Sequence of chain 1.D:
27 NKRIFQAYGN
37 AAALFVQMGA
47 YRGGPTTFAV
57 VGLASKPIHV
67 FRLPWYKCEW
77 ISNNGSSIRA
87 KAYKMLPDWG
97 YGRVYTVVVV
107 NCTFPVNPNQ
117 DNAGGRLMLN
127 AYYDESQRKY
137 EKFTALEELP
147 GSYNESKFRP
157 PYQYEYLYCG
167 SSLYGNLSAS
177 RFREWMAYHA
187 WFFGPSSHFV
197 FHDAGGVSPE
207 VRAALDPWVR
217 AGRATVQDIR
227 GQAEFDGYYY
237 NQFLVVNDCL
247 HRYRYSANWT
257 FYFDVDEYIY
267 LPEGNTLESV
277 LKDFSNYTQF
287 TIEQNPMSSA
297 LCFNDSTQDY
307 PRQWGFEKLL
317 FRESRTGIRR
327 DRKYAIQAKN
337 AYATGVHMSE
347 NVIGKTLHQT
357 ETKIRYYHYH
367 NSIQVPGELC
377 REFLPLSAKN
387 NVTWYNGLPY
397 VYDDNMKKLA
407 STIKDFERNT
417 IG

The protein below binds the small molecule below.
Small molecule (SMILES): CC(=O)N[C@@H]1[C@@H](O)[C@H](O)[C@@H](CO)O[C@H]1O

Binding-site contacts:
Ligand atom C3 contacts residue ASN80 of chain 1.D at 3.8 Å.
Ligand atom O5 contacts residue SER82 of chain 1.D at 3.7 Å.
Ligand atom N2 contacts residue ASN80 of chain 1.D at 2.8 Å (h-bond).
Ligand atom C2 contacts residue ASN80 of chain 1.D at 2.4 Å.
Ligand atom C6 contacts residue ASP117 of chain 1.D at 3.9 Å.
Ligand atom C5 contacts residue SER82 of chain 1.D at 3.7 Å.
Ligand atom C7 contacts residue ASN80 of chain 1.D at 3.2 Å.
Ligand atom C4 contacts residue ASP117 of chain 1.D at 4.0 Å.
Ligand atom O5 contacts residue ASP117 of chain 1.D at 2.7 Å (salt-bridge).
Ligand atom O6 contacts residue ASN113 of chain 1.D at 4.3 Å.
Ligand atom O7 contacts residue ASP117 of chain 1.D at 4.2 Å.
Ligand atom C8 contacts residue ASN80 of chain 1.D at 4.2 Å.
Ligand atom C5 contacts residue ASN80 of chain 1.D at 3.7 Å.
Ligand atom C3 contacts residue SER82 of chain 1.D at 4.0 Å.
Ligand atom N2 contacts residue SER82 of chain 1.D at 4.2 Å.
Ligand atom C3 contacts residue ASP117 of chain 1.D at 4.5 Å.
Ligand atom C6 contacts residue PRO114 of chain 1.D at 3.2 Å (hydrophobic).
Ligand atom O6 contacts residue ASP117 of chain 1.D at 3.5 Å (salt-bridge).
Ligand atom C1 contacts residue SER78 of chain 1.D at 3.8 Å.
Ligand atom O5 contacts residue SER78 of chain 1.D at 3.8 Å.
Ligand atom O7 contacts residue ASN80 of chain 1.D at 3.2 Å (h-bond).
Ligand atom C1 contacts residue SER82 of chain 1.D at 3.1 Å.
Ligand atom C4 contacts residue SER82 of chain 1.D at 4.4 Å.
Ligand atom C5 contacts residue PRO114 of chain 1.D at 4.4 Å (hydrophobic).
Ligand atom C2 contacts residue ASP117 of chain 1.D at 3.6 Å.
Ligand atom O6 contacts residue PRO114 of chain 1.D at 4.0 Å.
Ligand atom O5 contacts residue ASN80 of chain 1.D at 2.4 Å (h-bond).
Ligand atom C1 contacts residue ASP117 of chain 1.D at 3.2 Å.
Ligand atom C4 contacts residue ASN80 of chain 1.D at 4.2 Å.
Ligand atom C5 contacts residue ASP117 of chain 1.D at 3.7 Å.
Ligand atom C1 contacts residue ASN80 of chain 1.D at 1.4 Å.
Ligand atom C2 contacts residue SER82 of chain 1.D at 4.0 Å.